Binding-site contacts:
Ligand atom C2 contacts residue ASN5 of chain 2.A at 2.8 Å.
Ligand atom C3 contacts residue ASN5 of chain 2.A at 4.0 Å.
Ligand atom C5 contacts residue THR7 of chain 2.A at 4.2 Å.
Ligand atom O7 contacts residue ASN5 of chain 2.A at 3.7 Å.
Ligand atom C5 contacts residue ASN5 of chain 2.A at 3.5 Å.
Ligand atom O5 contacts residue ASN5 of chain 2.A at 2.4 Å (h-bond).
Ligand atom O5 contacts residue ASP8 of chain 2.A at 4.2 Å.
Ligand atom N2 contacts residue ASN5 of chain 2.A at 3.2 Å (h-bond).
Ligand atom C5 contacts residue THR7 of chain 2.A at 3.9 Å.
Ligand atom C6 contacts residue ASN5 of chain 2.A at 3.9 Å.
Ligand atom C6 contacts residue SER9 of chain 2.A at 4.3 Å.
Ligand atom C6 contacts residue THR7 of chain 2.A at 4.2 Å.
Ligand atom C1 contacts residue THR7 of chain 2.A at 4.4 Å.
Ligand atom O5 contacts residue THR7 of chain 2.A at 3.6 Å (h-bond).
Ligand atom C4 contacts residue ASN5 of chain 2.A at 4.1 Å.
Ligand atom C6 contacts residue THR7 of chain 2.A at 3.8 Å.
Ligand atom C5 contacts residue ASP8 of chain 2.A at 4.5 Å.
Ligand atom O5 contacts residue THR7 of chain 2.A at 4.3 Å.
Ligand atom C6 contacts residue ASP8 of chain 2.A at 3.6 Å.
Ligand atom C1 contacts residue ASN5 of chain 2.A at 1.4 Å.
Ligand atom C7 contacts residue ASN5 of chain 2.A at 3.8 Å.

Sequence of chain 2.A:
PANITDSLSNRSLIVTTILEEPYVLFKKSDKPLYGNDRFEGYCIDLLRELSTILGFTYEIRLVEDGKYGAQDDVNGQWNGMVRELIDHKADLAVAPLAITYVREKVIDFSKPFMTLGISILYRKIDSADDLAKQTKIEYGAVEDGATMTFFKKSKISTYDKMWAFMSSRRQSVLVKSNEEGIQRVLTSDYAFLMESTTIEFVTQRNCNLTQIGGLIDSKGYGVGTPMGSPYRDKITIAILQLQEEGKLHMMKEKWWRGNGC

This small molecule binds to this protein.
Small molecule (SMILES): CC(=O)N[C@H]1CO[C@H](CO[C@@H]2O[C@@H](C)[C@@H](O)[C@@H](O)[C@@H]2O)[C@@H](O)[C@@H]1O